A small-molecule ligand and the protein it binds are described below.
Small molecule (SMILES): CC(=O)N[C@@H]1[C@@H](O)[C@H](O)[C@@H](CO)O[C@H]1O

Binding-site contacts:
Ligand atom C5 contacts residue ASN414 of chain 1.A at 3.6 Å.
Ligand atom C7 contacts residue SER413 of chain 1.A at 4.0 Å.
Ligand atom N2 contacts residue ASN414 of chain 1.A at 3.0 Å (h-bond).
Ligand atom C8 contacts residue VAL412 of chain 1.A at 3.2 Å (hydrophobic).
Ligand atom O6 contacts residue PRO259 of chain 1.A at 4.4 Å.
Ligand atom C1 contacts residue ASN414 of chain 1.A at 1.4 Å.
Ligand atom O5 contacts residue ASN414 of chain 1.A at 2.3 Å (h-bond).
Ligand atom O7 contacts residue ASN230 of chain 1.A at 3.3 Å (h-bond).
Ligand atom C4 contacts residue ASN414 of chain 1.A at 4.2 Å.
Ligand atom C8 contacts residue SER413 of chain 1.A at 3.4 Å.
Ligand atom C8 contacts residue GLN261 of chain 1.A at 4.3 Å.
Ligand atom C3 contacts residue ASN414 of chain 1.A at 3.8 Å.
Ligand atom C7 contacts residue ASN414 of chain 1.A at 3.2 Å.
Ligand atom C7 contacts residue VAL412 of chain 1.A at 4.2 Å (hydrophobic).
Ligand atom C7 contacts residue ASN230 of chain 1.A at 4.5 Å.
Ligand atom C1 contacts residue PRO259 of chain 1.A at 3.9 Å (hydrophobic).
Ligand atom O7 contacts residue ASN414 of chain 1.A at 3.4 Å (h-bond).
Ligand atom C2 contacts residue ASN414 of chain 1.A at 2.5 Å.
Ligand atom O5 contacts residue PRO259 of chain 1.A at 3.9 Å.
Ligand atom C8 contacts residue ASN414 of chain 1.A at 3.7 Å.
Ligand atom O7 contacts residue SER413 of chain 1.A at 3.8 Å.
Ligand atom O7 contacts residue VAL412 of chain 1.A at 4.2 Å.

Sequence of chain 1.A:
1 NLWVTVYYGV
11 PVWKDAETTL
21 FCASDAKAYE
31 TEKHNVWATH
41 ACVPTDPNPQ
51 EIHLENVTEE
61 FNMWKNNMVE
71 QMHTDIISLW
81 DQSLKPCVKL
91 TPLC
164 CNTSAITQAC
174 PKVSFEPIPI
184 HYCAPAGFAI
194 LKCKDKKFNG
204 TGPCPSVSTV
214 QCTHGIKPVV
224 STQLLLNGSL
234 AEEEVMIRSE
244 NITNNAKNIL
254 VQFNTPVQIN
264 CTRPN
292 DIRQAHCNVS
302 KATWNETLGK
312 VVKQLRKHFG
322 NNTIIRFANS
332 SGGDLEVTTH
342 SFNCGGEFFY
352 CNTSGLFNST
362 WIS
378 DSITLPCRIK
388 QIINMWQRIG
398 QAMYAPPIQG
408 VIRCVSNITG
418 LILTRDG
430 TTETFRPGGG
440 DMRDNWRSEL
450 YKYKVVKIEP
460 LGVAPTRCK